The protein below binds the small molecule below.
Small molecule (SMILES): CC(=O)N[C@H]1[C@H](O[C@H]2[C@H](O)[C@@H](NC(C)=O)CO[C@@H]2CO)O[C@H](CO)[C@@H](O)[C@@H]1O

Sequence of chain 44.K:
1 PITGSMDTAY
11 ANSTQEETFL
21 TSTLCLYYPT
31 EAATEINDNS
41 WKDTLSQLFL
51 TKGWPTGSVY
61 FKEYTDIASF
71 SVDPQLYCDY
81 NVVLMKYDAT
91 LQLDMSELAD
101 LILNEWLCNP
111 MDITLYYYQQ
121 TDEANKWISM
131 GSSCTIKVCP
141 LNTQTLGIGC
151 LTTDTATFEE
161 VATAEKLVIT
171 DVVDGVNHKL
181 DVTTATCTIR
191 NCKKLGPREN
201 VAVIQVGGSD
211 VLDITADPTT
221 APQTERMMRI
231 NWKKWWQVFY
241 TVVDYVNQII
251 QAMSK

Binding-site contacts:
Ligand atom O5 contacts residue ASN12 of chain 44.K at 2.8 Å (h-bond).
Ligand atom O7 contacts residue ASN12 of chain 44.K at 3.6 Å.
Ligand atom N2 contacts residue ASN12 of chain 44.K at 3.8 Å.
Ligand atom C5 contacts residue ASN12 of chain 44.K at 4.2 Å.
Ligand atom C2 contacts residue ASN12 of chain 44.K at 3.3 Å.
Ligand atom C1 contacts residue ASN12 of chain 44.K at 2.2 Å.
Ligand atom C7 contacts residue ASN12 of chain 44.K at 3.9 Å.